The small molecule below binds the protein below.
Small molecule (SMILES): CC(=O)N[C@H]1[C@H](O[C@H]2[C@H](O)[C@@H](NC(C)=O)CO[C@@H]2CO)O[C@H](CO)[C@@H](O[C@@H]2O[C@H](CO[C@H]3O[C@H](CO)[C@@H](O)[C@H](O[C@H]4O[C@H](CO)[C@@H](O)[C@H](O)[C@@H]4O)[C@@H]3O)[C@@H](O)[C@H](O[C@H]3O[C@H](CO)[C@@H](O)[C@H](O)[C@@H]3O)[C@@H]2O)[C@@H]1O

Sequence of chain 1.A:
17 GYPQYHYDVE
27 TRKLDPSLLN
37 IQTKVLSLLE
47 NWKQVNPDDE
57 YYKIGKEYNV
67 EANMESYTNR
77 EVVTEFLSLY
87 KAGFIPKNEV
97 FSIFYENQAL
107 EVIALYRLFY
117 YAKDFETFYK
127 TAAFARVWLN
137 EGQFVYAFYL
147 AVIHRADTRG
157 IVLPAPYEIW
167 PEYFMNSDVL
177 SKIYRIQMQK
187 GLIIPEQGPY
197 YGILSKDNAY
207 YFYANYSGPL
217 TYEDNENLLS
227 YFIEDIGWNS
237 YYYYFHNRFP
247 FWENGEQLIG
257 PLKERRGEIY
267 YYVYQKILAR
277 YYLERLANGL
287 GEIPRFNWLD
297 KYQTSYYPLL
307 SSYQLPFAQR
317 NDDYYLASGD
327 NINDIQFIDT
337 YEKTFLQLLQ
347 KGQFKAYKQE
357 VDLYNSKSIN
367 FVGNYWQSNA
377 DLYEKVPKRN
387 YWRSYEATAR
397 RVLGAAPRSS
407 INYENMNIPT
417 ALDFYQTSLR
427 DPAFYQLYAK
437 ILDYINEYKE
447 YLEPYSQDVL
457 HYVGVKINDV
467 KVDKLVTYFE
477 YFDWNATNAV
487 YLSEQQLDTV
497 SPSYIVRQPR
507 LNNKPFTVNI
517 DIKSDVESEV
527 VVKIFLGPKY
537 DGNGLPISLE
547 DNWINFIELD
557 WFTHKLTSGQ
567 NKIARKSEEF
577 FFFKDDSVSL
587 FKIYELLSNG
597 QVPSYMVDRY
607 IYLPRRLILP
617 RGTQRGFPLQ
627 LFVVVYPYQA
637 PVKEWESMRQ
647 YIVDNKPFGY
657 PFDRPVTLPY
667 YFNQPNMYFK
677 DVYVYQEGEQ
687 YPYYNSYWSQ

Binding-site contacts:
Ligand atom O7 contacts residue VAL496 of chain 1.A at 4.0 Å.
Ligand atom C5 contacts residue TYR590 of chain 1.A at 4.1 Å (hydrophobic).
Ligand atom C4 contacts residue SER497 of chain 1.A at 3.9 Å.
Ligand atom C1 contacts residue ASN481 of chain 1.A at 1.4 Å.
Ligand atom C6 contacts residue SER497 of chain 1.A at 3.8 Å.
Ligand atom C8 contacts residue SER497 of chain 1.A at 3.6 Å.
Ligand atom C8 contacts residue ASN47 of chain 1.A at 3.9 Å.
Ligand atom N2 contacts residue ASN481 of chain 1.A at 3.0 Å (h-bond).
Ligand atom C8 contacts residue PHE587 of chain 1.A at 3.5 Å (hydrophobic).
Ligand atom O4 contacts residue GLU56 of chain 1.A at 3.6 Å (salt-bridge).
Ligand atom C7 contacts residue ILE501 of chain 1.A at 4.0 Å (hydrophobic).
Ligand atom C6 contacts residue TYR590 of chain 1.A at 4.1 Å (hydrophobic).
Ligand atom C3 contacts residue SER499 of chain 1.A at 4.0 Å.
Ligand atom O6 contacts residue LEU586 of chain 1.A at 2.9 Å.
Ligand atom C4 contacts residue ASN481 of chain 1.A at 4.1 Å.
Ligand atom O5 contacts residue THR483 of chain 1.A at 3.8 Å.
Ligand atom C5 contacts residue SER497 of chain 1.A at 3.6 Å.
Ligand atom C8 contacts residue SER585 of chain 1.A at 3.2 Å.
Ligand atom N2 contacts residue SER497 of chain 1.A at 3.7 Å.
Ligand atom O7 contacts residue SER497 of chain 1.A at 2.8 Å (h-bond).
Ligand atom C7 contacts residue ASN481 of chain 1.A at 3.3 Å.
Ligand atom C5 contacts residue ASN481 of chain 1.A at 3.6 Å.
Ligand atom O2 contacts residue ASP494 of chain 1.A at 3.8 Å.
Ligand atom N2 contacts residue SER499 of chain 1.A at 3.6 Å (h-bond).
Ligand atom O3 contacts residue PHE587 of chain 1.A at 4.1 Å.
Ligand atom C8 contacts residue ASN481 of chain 1.A at 3.1 Å.
Ligand atom C7 contacts residue PHE587 of chain 1.A at 4.0 Å (hydrophobic).
Ligand atom C7 contacts residue SER497 of chain 1.A at 3.1 Å.
Ligand atom C3 contacts residue ASN481 of chain 1.A at 3.8 Å.
Ligand atom C2 contacts residue ASN481 of chain 1.A at 2.4 Å.
Ligand atom C1 contacts residue THR483 of chain 1.A at 3.6 Å.
Ligand atom C8 contacts residue GLU46 of chain 1.A at 4.1 Å.
Ligand atom O4 contacts residue ASP55 of chain 1.A at 3.7 Å.
Ligand atom C6 contacts residue GLU46 of chain 1.A at 3.9 Å.
Ligand atom O5 contacts residue ASN481 of chain 1.A at 2.3 Å (h-bond).
Ligand atom O4 contacts residue THR39 of chain 1.A at 4.0 Å.
Ligand atom O4 contacts residue SER497 of chain 1.A at 3.2 Å (h-bond).
Ligand atom O6 contacts residue GLU46 of chain 1.A at 3.1 Å (salt-bridge).
Ligand atom N2 contacts residue GLU46 of chain 1.A at 3.5 Å (salt-bridge).
Ligand atom O7 contacts residue ILE501 of chain 1.A at 3.7 Å.